Binding-site contacts:
Ligand atom OAI contacts residue GLY484 of chain 1.A at 3.0 Å (h-bond).
Ligand atom OAK contacts residue MG1 of chain 1.B at 2.0 Å.
Ligand atom OAI contacts residue ASN480 of chain 1.A at 3.0 Å (h-bond).
Ligand atom OAK contacts residue ASP453 of chain 1.A at 2.9 Å (salt-bridge).
Ligand atom CAA contacts residue ASN89 of chain 4.A at 3.4 Å.
Ligand atom OAG contacts residue SER455 of chain 1.A at 2.8 Å (h-bond).
Ligand atom OAI contacts residue MG1 of chain 1.B at 2.1 Å.
Ligand atom NAD contacts residue GLY426 of chain 1.A at 2.8 Å (h-bond).
Ligand atom N3 contacts residue GLY426 of chain 1.A at 3.5 Å (h-bond).
Ligand atom N1 contacts residue GLU59 of chain 4.A at 2.9 Å (salt-bridge).
Ligand atom CAX contacts residue MET428 of chain 1.A at 3.5 Å (hydrophobic).
Ligand atom OBC1 contacts residue GLY36 of chain 4.A at 3.5 Å (h-bond).
Ligand atom PBE contacts residue MG1 of chain 1.B at 3.3 Å.
Ligand atom N3 contacts residue PRO85 of chain 4.A at 3.5 Å.
Ligand atom OAK contacts residue GLY454 of chain 1.A at 3.2 Å (h-bond).
Ligand atom PBD contacts residue GLN402 of chain 1.A at 3.5 Å.
Ligand atom CAB contacts residue PRO34 of chain 4.A at 3.2 Å (hydrophobic).
Ligand atom OAH contacts residue GLN122 of chain 4.A at 2.2 Å (h-bond).
Ligand atom OAG contacts residue GLY452 of chain 1.A at 3.5 Å.
Ligand atom C6 contacts residue GLU59 of chain 4.A at 3.5 Å.
Ligand atom PBD contacts residue HIS403 of chain 1.A at 3.5 Å.
Ligand atom N3 contacts residue MET428 of chain 1.A at 3.3 Å (h-bond).
Ligand atom OAT contacts residue HIS403 of chain 1.A at 3.1 Å (h-bond).
Ligand atom OAK contacts residue HIS482 of chain 1.A at 3.1 Å (h-bond).
Ligand atom OAF contacts residue GLN402 of chain 1.A at 3.4 Å (h-bond).
Ligand atom OAJ contacts residue MET485 of chain 1.A at 2.8 Å (h-bond).
Ligand atom OAG contacts residue GLY454 of chain 1.A at 3.3 Å (h-bond).
Ligand atom CAO contacts residue LEU483 of chain 1.A at 3.5 Å (hydrophobic).
Ligand atom OAF contacts residue HIS403 of chain 1.A at 2.9 Å (h-bond).
Ligand atom PBD contacts residue MG1 of chain 1.B at 3.3 Å.
Ligand atom OC11 contacts residue GLN122 of chain 4.A at 2.4 Å (h-bond).
Ligand atom OAJ contacts residue GLN402 of chain 1.A at 2.6 Å (h-bond).
Ligand atom CAN contacts residue VAL400 of chain 1.A at 3.2 Å (hydrophobic).
Ligand atom OC11 contacts residue GLY36 of chain 4.A at 3.1 Å (h-bond).
Ligand atom NAD contacts residue GLN122 of chain 4.A at 3.1 Å (h-bond).
Ligand atom OAT contacts residue VAL400 of chain 1.A at 3.5 Å (h-bond).
Ligand atom OAJ contacts residue GLY484 of chain 1.A at 3.2 Å (h-bond).
Ligand atom OAS contacts residue LEU483 of chain 1.A at 3.4 Å.
Ligand atom OAJ contacts residue GLY401 of chain 1.A at 3.4 Å.
Ligand atom OAI contacts residue HIS482 of chain 1.A at 3.2 Å (h-bond).

Sequence of chain 4.A:
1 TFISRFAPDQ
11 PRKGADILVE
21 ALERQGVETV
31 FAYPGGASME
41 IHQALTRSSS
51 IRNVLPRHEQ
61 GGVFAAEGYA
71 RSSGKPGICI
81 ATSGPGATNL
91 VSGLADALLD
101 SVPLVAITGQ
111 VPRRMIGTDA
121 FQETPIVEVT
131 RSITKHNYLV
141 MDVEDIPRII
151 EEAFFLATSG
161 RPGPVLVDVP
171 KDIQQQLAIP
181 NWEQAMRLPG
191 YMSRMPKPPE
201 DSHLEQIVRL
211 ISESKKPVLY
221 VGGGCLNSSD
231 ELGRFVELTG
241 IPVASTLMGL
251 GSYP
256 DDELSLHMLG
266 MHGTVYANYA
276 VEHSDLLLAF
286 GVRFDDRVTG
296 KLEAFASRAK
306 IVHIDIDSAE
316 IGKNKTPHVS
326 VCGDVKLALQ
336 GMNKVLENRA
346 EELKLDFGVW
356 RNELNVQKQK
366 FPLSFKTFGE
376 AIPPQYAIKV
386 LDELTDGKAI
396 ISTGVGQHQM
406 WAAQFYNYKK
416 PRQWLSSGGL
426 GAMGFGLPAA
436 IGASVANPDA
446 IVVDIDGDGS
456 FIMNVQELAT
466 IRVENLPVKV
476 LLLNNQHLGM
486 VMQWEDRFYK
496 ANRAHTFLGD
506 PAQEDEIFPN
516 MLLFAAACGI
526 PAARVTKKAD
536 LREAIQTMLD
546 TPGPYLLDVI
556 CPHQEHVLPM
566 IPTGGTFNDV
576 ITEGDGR

Sequence of chain 1.A:
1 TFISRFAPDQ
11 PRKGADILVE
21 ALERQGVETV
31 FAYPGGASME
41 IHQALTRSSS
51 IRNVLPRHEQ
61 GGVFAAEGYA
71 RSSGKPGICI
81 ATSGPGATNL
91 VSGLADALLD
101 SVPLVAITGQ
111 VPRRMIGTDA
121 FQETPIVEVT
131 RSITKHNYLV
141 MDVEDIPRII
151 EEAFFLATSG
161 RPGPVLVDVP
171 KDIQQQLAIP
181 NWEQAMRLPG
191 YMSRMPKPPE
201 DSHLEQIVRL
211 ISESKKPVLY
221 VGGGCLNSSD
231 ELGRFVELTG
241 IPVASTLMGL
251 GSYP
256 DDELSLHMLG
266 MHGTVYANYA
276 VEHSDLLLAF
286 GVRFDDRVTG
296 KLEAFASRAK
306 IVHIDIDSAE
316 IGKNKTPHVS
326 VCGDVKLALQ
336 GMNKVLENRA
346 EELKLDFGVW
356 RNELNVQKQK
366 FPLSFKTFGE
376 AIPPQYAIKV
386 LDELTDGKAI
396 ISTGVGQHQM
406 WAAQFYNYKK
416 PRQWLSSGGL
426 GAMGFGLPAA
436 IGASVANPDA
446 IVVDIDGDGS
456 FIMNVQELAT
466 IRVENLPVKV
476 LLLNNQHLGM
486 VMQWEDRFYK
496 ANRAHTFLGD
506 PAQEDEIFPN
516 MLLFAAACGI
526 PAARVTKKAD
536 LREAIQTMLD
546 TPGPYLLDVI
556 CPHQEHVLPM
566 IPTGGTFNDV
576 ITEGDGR

This small molecule binds to this protein.
Small molecule (SMILES): Cc1ncc(C[n+]2c([C@@](C)(O)OO)sc(CCOP(=O)(O)OP(=O)(O)O)c2C)c(N)n1